Sequence of chain 3.A:
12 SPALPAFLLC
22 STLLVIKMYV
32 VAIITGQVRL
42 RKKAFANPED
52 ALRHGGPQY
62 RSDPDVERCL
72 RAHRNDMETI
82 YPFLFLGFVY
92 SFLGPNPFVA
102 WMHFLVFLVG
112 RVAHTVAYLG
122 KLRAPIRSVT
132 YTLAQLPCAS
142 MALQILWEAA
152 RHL

Binding-site contacts:
Ligand atom O26 contacts residue ARG128 of chain 2.A at 3.0 Å (salt-bridge).
Ligand atom C3 contacts residue TYR30 of chain 3.A at 3.7 Å (hydrophobic).
Ligand atom C11 contacts residue ILE34 of chain 3.A at 4.0 Å (hydrophobic).
Ligand atom C10 contacts residue TYR132 of chain 2.A at 3.9 Å (hydrophobic).
Ligand atom C1 contacts residue ALA140 of chain 2.A at 3.8 Å (hydrophobic).
Ligand atom C9 contacts residue GLY37 of chain 3.A at 3.9 Å.
Ligand atom C6 contacts residue GLY37 of chain 3.A at 3.6 Å.
Ligand atom C14 contacts residue TYR132 of chain 2.A at 3.4 Å (hydrophobic).
Ligand atom C16 contacts residue ARG128 of chain 2.A at 3.5 Å.
Ligand atom N24 contacts residue GLN136 of chain 2.A at 4.0 Å.
Ligand atom C16 contacts residue SER129 of chain 2.A at 3.6 Å.
Ligand atom C19 contacts residue ASP51 of chain 3.A at 4.0 Å.
Ligand atom C3 contacts residue GLN136 of chain 2.A at 4.0 Å.
Ligand atom O25 contacts residue ARG128 of chain 2.A at 3.8 Å.
Ligand atom C8 contacts residue THR133 of chain 2.A at 3.6 Å.
Ligand atom C15 contacts residue ILE34 of chain 3.A at 4.0 Å (hydrophobic).
Ligand atom C6 contacts residue TYR132 of chain 2.A at 3.7 Å (hydrophobic).
Ligand atom C8 contacts residue TYR132 of chain 2.A at 3.5 Å (hydrophobic).
Ligand atom C2 contacts residue GLN136 of chain 2.A at 4.0 Å.
Ligand atom C5 contacts residue TYR132 of chain 2.A at 3.7 Å (hydrophobic).
Ligand atom C4 contacts residue ILE34 of chain 3.A at 3.7 Å (hydrophobic).
Ligand atom C13 contacts residue GLN136 of chain 2.A at 3.5 Å.
Ligand atom C2 contacts residue ALA140 of chain 2.A at 3.9 Å (hydrophobic).
Ligand atom O26 contacts residue SER129 of chain 2.A at 2.8 Å (h-bond).
Ligand atom C19 contacts residue ARG40 of chain 3.A at 3.9 Å.
Ligand atom C12 contacts residue TYR132 of chain 2.A at 3.8 Å (hydrophobic).
Ligand atom C22 contacts residue TYR132 of chain 2.A at 4.0 Å (hydrophobic).
Ligand atom C17 contacts residue PHE46 of chain 3.A at 4.0 Å (hydrophobic).
Ligand atom C11 contacts residue GLN136 of chain 2.A at 3.7 Å.
Ligand atom C9 contacts residue ALA33 of chain 3.A at 3.6 Å (hydrophobic).
Ligand atom C9 contacts residue TYR132 of chain 2.A at 3.5 Å (hydrophobic).
Ligand atom C20 contacts residue GLY37 of chain 3.A at 3.9 Å.
Ligand atom C4 contacts residue GLN136 of chain 2.A at 3.9 Å.
Ligand atom C22 contacts residue THR133 of chain 2.A at 3.5 Å.
Ligand atom C7 contacts residue GLN136 of chain 2.A at 3.7 Å.
Ligand atom O26 contacts residue TYR132 of chain 2.A at 3.8 Å.
Ligand atom C10 contacts residue ILE34 of chain 3.A at 3.7 Å (hydrophobic).
Ligand atom O27 contacts residue TYR132 of chain 2.A at 3.9 Å.
Ligand atom C23 contacts residue SER129 of chain 2.A at 3.6 Å.
Ligand atom N24 contacts residue THR133 of chain 2.A at 4.0 Å.

The small molecule below binds the protein below.
Small molecule (SMILES): O=C(O)[C@@H](c1ccc(OCc2ccc3ccccc3n2)cc1)C1CCCC1

Sequence of chain 2.A:
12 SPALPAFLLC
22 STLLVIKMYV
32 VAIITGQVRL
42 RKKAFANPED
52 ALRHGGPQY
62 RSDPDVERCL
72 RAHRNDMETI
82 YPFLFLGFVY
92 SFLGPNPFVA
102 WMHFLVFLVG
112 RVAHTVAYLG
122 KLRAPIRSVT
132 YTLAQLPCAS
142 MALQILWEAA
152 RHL